Binding-site contacts:
Ligand atom N7 contacts residue ALA18 of chain 1.A at 3.6 Å.
Ligand atom O6 contacts residue ASN116 of chain 1.A at 3.4 Å (h-bond).
Ligand atom O3G contacts residue GLN63 of chain 1.A at 3.1 Å (h-bond).
Ligand atom O1G contacts residue MG1 of chain 1.C at 2.0 Å.
Ligand atom N1 contacts residue LYS149 of chain 1.A at 3.6 Å.
Ligand atom O4' contacts residue LYS117 of chain 1.A at 2.9 Å (salt-bridge).
Ligand atom C2' contacts residue GLU30 of chain 1.A at 3.4 Å.
Ligand atom N2 contacts residue LEU120 of chain 1.A at 3.6 Å.
Ligand atom O1B contacts residue MG1 of chain 1.C at 2.0 Å.
Ligand atom N1 contacts residue ASP119 of chain 1.A at 2.8 Å (salt-bridge).
Ligand atom N3B contacts residue MG1 of chain 1.C at 3.5 Å.
Ligand atom O2G contacts residue GLY60 of chain 1.A at 3.0 Å (h-bond).
Ligand atom O2' contacts residue PHE28 of chain 1.A at 3.3 Å.
Ligand atom O2B contacts residue LYS16 of chain 1.A at 2.8 Å (salt-bridge).
Ligand atom N2 contacts residue ASP119 of chain 1.A at 2.8 Å (salt-bridge).
Ligand atom O6 contacts residue SER147 of chain 1.A at 3.5 Å.
Ligand atom O2G contacts residue GLY12 of chain 1.A at 3.3 Å.
Ligand atom O2B contacts residue VAL14 of chain 1.A at 3.3 Å (h-bond).
Ligand atom PG contacts residue MG1 of chain 1.C at 3.3 Å.
Ligand atom C6 contacts residue ASP119 of chain 1.A at 3.6 Å.
Ligand atom PB contacts residue MG1 of chain 1.C at 3.2 Å.
Ligand atom O3' contacts residue LYS31 of chain 1.A at 3.6 Å.
Ligand atom O2B contacts residue GLY15 of chain 1.A at 3.0 Å (h-bond).
Ligand atom O3A contacts residue GLY15 of chain 1.A at 3.2 Å (h-bond).
Ligand atom O2' contacts residue GLU30 of chain 1.A at 2.6 Å (salt-bridge).
Ligand atom O2G contacts residue GLN63 of chain 1.A at 3.3 Å (h-bond).
Ligand atom O1A contacts residue ALA18 of chain 1.A at 2.8 Å (h-bond).
Ligand atom C8 contacts residue ALA18 of chain 1.A at 3.6 Å (hydrophobic).
Ligand atom O2B contacts residue GLY13 of chain 1.A at 3.5 Å (h-bond).
Ligand atom O6 contacts residue LYS117 of chain 1.A at 3.5 Å.
Ligand atom O6 contacts residue LYS149 of chain 1.A at 3.4 Å (salt-bridge).
Ligand atom O1A contacts residue SER17 of chain 1.A at 3.5 Å (h-bond).
Ligand atom N7 contacts residue ASN116 of chain 1.A at 3.3 Å (h-bond).
Ligand atom N3B contacts residue GLY13 of chain 1.A at 3.1 Å (h-bond).
Ligand atom PB contacts residue LYS16 of chain 1.A at 3.6 Å.
Ligand atom O1B contacts residue SER17 of chain 1.A at 2.9 Å (h-bond).
Ligand atom O6 contacts residue ASP119 of chain 1.A at 3.5 Å (salt-bridge).
Ligand atom O2G contacts residue LYS16 of chain 1.A at 2.7 Å (salt-bridge).
Ligand atom O6 contacts residue ALA148 of chain 1.A at 2.9 Å (h-bond).
Ligand atom O1A contacts residue GLY15 of chain 1.A at 3.3 Å.

A protein and the small-molecule ligand that binds it are described below.
Small molecule (SMILES): Nc1nc2c(ncn2[C@@H]2O[C@H](CO[P](=O)(O)O[P](=O)(O)NP(=O)(O)O)[C@@H](O)[C@H]2O)c(=O)[nH]1

Sequence of chain 1.A:
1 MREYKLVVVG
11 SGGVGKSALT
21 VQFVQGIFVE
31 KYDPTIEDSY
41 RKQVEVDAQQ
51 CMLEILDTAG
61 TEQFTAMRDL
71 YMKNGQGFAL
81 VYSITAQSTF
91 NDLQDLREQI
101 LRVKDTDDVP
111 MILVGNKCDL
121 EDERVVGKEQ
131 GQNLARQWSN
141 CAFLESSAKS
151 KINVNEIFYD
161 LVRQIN